Binding-site contacts:
Ligand atom C2D contacts residue HIS277 of chain 1.A at 3.6 Å.
Ligand atom O5D contacts residue THR144 of chain 1.A at 3.4 Å.
Ligand atom O4D contacts residue GLY98 of chain 1.A at 3.2 Å.
Ligand atom O1B contacts residue GLY97 of chain 1.A at 3.1 Å.
Ligand atom O2' contacts residue ASP39 of chain 1.A at 2.8 Å (salt-bridge).
Ligand atom N6 contacts residue THR140 of chain 1.A at 3.1 Å (h-bond).
Ligand atom O2' contacts residue THR41 of chain 1.A at 3.2 Å.
Ligand atom O1B contacts residue THR144 of chain 1.A at 3.5 Å.
Ligand atom O5D contacts residue SER99 of chain 1.A at 3.5 Å (h-bond).
Ligand atom N9 contacts residue LEU189 of chain 1.A at 3.4 Å.
Ligand atom O2D contacts residue HIS277 of chain 1.A at 3.6 Å (h-bond).
Ligand atom O1A contacts residue GLY97 of chain 1.A at 3.5 Å.
Ligand atom O1B contacts residue THR141 of chain 1.A at 2.6 Å (h-bond).
Ligand atom N7 contacts residue THR140 of chain 1.A at 2.8 Å (h-bond).
Ligand atom N1 contacts residue GLY184 of chain 1.A at 3.2 Å.
Ligand atom O1A contacts residue SER99 of chain 1.A at 3.2 Å (h-bond).
Ligand atom C5 contacts residue LEU42 of chain 1.A at 3.5 Å (hydrophobic).
Ligand atom O1B contacts residue GLY98 of chain 1.A at 3.0 Å (h-bond).
Ligand atom N7 contacts residue THR141 of chain 1.A at 3.6 Å.
Ligand atom PB contacts residue EDO1 of chain 1.F at 3.4 Å.
Ligand atom O3A contacts residue EDO1 of chain 1.F at 2.8 Å (h-bond).
Ligand atom N7 contacts residue LEU42 of chain 1.A at 3.5 Å.
Ligand atom O4' contacts residue LEU189 of chain 1.A at 3.2 Å.
Ligand atom O1A contacts residue PRO100 of chain 1.A at 3.3 Å.
Ligand atom N1 contacts residue MET185 of chain 1.A at 3.2 Å (h-bond).
Ligand atom N6 contacts residue MET181 of chain 1.A at 3.3 Å (h-bond).
Ligand atom C4D contacts residue SER99 of chain 1.A at 3.5 Å.
Ligand atom O3D contacts residue LYS162 of chain 1.A at 2.9 Å (salt-bridge).
Ligand atom O2B contacts residue EDO1 of chain 1.F at 2.7 Å (h-bond).
Ligand atom C8 contacts residue THR140 of chain 1.A at 3.6 Å.
Ligand atom C2' contacts residue ASP39 of chain 1.A at 3.3 Å.
Ligand atom C5' contacts residue EDO1 of chain 1.F at 3.5 Å.
Ligand atom O4D contacts residue THR144 of chain 1.A at 3.6 Å.
Ligand atom O5D contacts residue GLY98 of chain 1.A at 3.1 Å (h-bond).
Ligand atom O2D contacts residue LYS162 of chain 1.A at 3.0 Å (salt-bridge).
Ligand atom O2A contacts residue SER99 of chain 1.A at 2.7 Å (h-bond).
Ligand atom O3D contacts residue ASN71 of chain 1.A at 3.4 Å (h-bond).
Ligand atom O2B contacts residue THR193 of chain 1.A at 3.5 Å.
Ligand atom PA contacts residue SER99 of chain 1.A at 3.5 Å.
Ligand atom C4 contacts residue LEU189 of chain 1.A at 3.4 Å (hydrophobic).

Sequence of chain 1.A:
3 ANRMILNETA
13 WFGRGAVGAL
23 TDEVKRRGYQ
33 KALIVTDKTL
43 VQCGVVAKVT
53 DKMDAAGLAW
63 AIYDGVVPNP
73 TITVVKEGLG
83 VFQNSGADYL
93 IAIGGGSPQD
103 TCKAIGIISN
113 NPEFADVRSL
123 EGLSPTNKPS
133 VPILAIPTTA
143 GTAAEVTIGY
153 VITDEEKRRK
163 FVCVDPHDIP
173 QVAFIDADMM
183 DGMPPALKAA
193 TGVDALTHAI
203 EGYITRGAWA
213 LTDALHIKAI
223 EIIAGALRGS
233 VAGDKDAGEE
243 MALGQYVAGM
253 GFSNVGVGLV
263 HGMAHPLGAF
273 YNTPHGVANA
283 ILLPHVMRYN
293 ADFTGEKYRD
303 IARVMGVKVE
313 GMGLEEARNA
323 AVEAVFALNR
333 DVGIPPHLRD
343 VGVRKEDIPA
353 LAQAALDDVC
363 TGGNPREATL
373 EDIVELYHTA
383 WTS

A small-molecule ligand and the protein it binds are described below.
Small molecule (SMILES): Nc1ncnc2c1ncn2[C@@H]1O[C@H](CO[P](=O)(O)O[P](=O)(O)OC[C@H]2O[C@@H](O)[C@H](O)[C@@H]2O)[C@@H](O)[C@H]1O